Sequence of chain 2.A:
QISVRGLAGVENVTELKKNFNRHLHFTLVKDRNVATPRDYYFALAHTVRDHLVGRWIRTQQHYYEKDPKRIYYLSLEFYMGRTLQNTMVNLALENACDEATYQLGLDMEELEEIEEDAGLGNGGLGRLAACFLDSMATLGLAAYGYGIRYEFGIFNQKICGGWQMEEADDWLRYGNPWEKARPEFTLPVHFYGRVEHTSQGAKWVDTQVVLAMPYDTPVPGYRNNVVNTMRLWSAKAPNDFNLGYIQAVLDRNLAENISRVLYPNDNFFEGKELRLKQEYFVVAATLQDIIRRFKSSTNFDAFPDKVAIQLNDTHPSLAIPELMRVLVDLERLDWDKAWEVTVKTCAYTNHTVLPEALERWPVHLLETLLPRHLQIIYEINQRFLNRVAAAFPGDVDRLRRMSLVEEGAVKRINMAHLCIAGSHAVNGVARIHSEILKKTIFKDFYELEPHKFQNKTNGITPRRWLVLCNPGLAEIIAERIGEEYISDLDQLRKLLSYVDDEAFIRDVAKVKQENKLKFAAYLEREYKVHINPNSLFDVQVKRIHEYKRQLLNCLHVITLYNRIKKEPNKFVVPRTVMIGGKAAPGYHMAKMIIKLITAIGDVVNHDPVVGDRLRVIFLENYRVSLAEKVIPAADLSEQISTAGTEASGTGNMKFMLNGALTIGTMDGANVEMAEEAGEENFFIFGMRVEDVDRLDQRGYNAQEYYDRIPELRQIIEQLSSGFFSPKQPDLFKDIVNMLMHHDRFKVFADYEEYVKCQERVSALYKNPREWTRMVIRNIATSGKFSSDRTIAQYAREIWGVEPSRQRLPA

Binding-site contacts:
Ligand atom C6 contacts residue LEU128 of chain 2.A at 3.9 Å (hydrophobic).
Ligand atom C3 contacts residue GLU661 of chain 2.A at 3.4 Å.
Ligand atom O6 contacts residue ASN473 of chain 2.A at 2.8 Å (h-bond).
Ligand atom O6 contacts residue HIS366 of chain 2.A at 2.7 Å (h-bond).
Ligand atom O2 contacts residue TYR562 of chain 2.A at 3.1 Å (h-bond).
Ligand atom O2 contacts residue GLU661 of chain 2.A at 3.2 Å (salt-bridge).
Ligand atom C7 contacts residue HIS366 of chain 2.A at 3.7 Å.
Ligand atom O2 contacts residue ASN273 of chain 2.A at 3.0 Å (h-bond).
Ligand atom O5 contacts residue HIS366 of chain 2.A at 3.6 Å.
Ligand atom O3 contacts residue SER663 of chain 2.A at 3.2 Å (h-bond).
Ligand atom N1 contacts residue HIS366 of chain 2.A at 2.8 Å (h-bond).
Ligand atom C5 contacts residue LEU125 of chain 2.A at 3.8 Å (hydrophobic).
Ligand atom N4 contacts residue ASP328 of chain 2.A at 3.5 Å (salt-bridge).
Ligand atom O4 contacts residue SER663 of chain 2.A at 3.6 Å.
Ligand atom N4 contacts residue HIS330 of chain 2.A at 2.8 Å (h-bond).
Ligand atom C1 contacts residue HIS366 of chain 2.A at 3.6 Å.
Ligand atom C4 contacts residue GLY664 of chain 2.A at 3.7 Å.
Ligand atom O6 contacts residue VAL444 of chain 2.A at 3.8 Å.
Ligand atom O3 contacts residue GLY664 of chain 2.A at 3.0 Å (h-bond).
Ligand atom N4 contacts residue LEU125 of chain 2.A at 3.9 Å.
Ligand atom O3 contacts residue ALA662 of chain 2.A at 3.6 Å (h-bond).
Ligand atom C7 contacts residue ASN273 of chain 2.A at 3.4 Å.
Ligand atom O7 contacts residue LEU125 of chain 2.A at 3.7 Å.
Ligand atom C2 contacts residue HIS366 of chain 2.A at 3.4 Å.
Ligand atom O6 contacts residue LEU128 of chain 2.A at 3.8 Å.
Ligand atom N2 contacts residue ASN273 of chain 2.A at 3.7 Å.
Ligand atom C6 contacts residue HIS366 of chain 2.A at 3.6 Å.
Ligand atom N3 contacts residue ASP328 of chain 2.A at 3.8 Å.
Ligand atom O7 contacts residue ASN273 of chain 2.A at 3.3 Å (h-bond).
Ligand atom O3 contacts residue GLU661 of chain 2.A at 2.6 Å (salt-bridge).
Ligand atom C6 contacts residue ASN473 of chain 2.A at 3.2 Å.
Ligand atom C5 contacts residue GLY124 of chain 2.A at 3.8 Å.
Ligand atom C3 contacts residue GLY664 of chain 2.A at 3.8 Å.
Ligand atom C6 contacts residue GLY124 of chain 2.A at 3.8 Å.
Ligand atom O4 contacts residue ASN473 of chain 2.A at 3.5 Å (h-bond).
Ligand atom C8 contacts residue HIS366 of chain 2.A at 3.7 Å.
Ligand atom O4 contacts residue GLY664 of chain 2.A at 2.7 Å (h-bond).
Ligand atom N1 contacts residue ASN273 of chain 2.A at 3.7 Å.
Ligand atom C8 contacts residue ASN273 of chain 2.A at 3.3 Å.
Ligand atom O2 contacts residue HIS366 of chain 2.A at 3.9 Å.

A small-molecule ligand and the protein it binds are described below.
Small molecule (SMILES): [N-]=[N+]=NCC(=O)N[C@@H]1O[C@H](CO)[C@@H](O)[C@H](O)[C@H]1O